Sequence of chain 2.A:
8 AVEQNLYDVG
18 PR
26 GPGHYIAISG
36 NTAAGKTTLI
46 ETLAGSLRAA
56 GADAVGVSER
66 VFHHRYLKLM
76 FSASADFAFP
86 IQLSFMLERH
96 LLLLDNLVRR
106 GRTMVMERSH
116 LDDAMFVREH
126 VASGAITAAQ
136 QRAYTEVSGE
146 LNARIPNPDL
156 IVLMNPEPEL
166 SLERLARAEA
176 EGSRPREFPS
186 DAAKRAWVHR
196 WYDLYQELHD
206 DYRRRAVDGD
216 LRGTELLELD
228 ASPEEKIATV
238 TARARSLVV

This small molecule binds to this protein.
Small molecule (SMILES): Nc1ccn([C@@H]2S[C@@](O)(CO)[C@@H](O)[C@H]2O)c(=O)n1

Binding-site contacts:
Ligand atom S1 contacts residue HIS68 of chain 2.A at 3.9 Å.
Ligand atom N3 contacts residue PHE121 of chain 2.A at 3.4 Å.
Ligand atom O2 contacts residue PHE121 of chain 2.A at 3.5 Å.
Ligand atom C7 contacts residue PHE90 of chain 2.A at 3.8 Å (hydrophobic).
Ligand atom O5 contacts residue GLN87 of chain 2.A at 3.6 Å.
Ligand atom N3 contacts residue PHE90 of chain 2.A at 3.7 Å.
Ligand atom N1 contacts residue PHE121 of chain 2.A at 3.8 Å.
Ligand atom N2 contacts residue ASP118 of chain 2.A at 2.9 Å (salt-bridge).
Ligand atom O4 contacts residue ALA38 of chain 2.A at 4.0 Å.
Ligand atom C1 contacts residue HIS68 of chain 2.A at 3.4 Å.
Ligand atom O4 contacts residue HIS68 of chain 2.A at 3.3 Å.
Ligand atom O5 contacts residue TRP196 of chain 2.A at 3.7 Å.
Ligand atom C6 contacts residue PHE90 of chain 2.A at 3.8 Å (hydrophobic).
Ligand atom C9 contacts residue GLN87 of chain 2.A at 3.8 Å.
Ligand atom O5 contacts residue MET75 of chain 2.A at 3.4 Å.
Ligand atom O1 contacts residue TRP196 of chain 2.A at 3.4 Å.
Ligand atom O5 contacts residue PHE121 of chain 2.A at 3.8 Å.
Ligand atom C6 contacts residue GLU64 of chain 2.A at 3.5 Å.
Ligand atom C8 contacts residue ARG113 of chain 2.A at 3.9 Å.
Ligand atom N2 contacts residue GLN87 of chain 2.A at 3.0 Å (h-bond).
Ligand atom C6 contacts residue ARG113 of chain 2.A at 3.5 Å.
Ligand atom C9 contacts residue PHE121 of chain 2.A at 3.5 Å (hydrophobic).
Ligand atom N2 contacts residue PHE121 of chain 2.A at 3.6 Å.
Ligand atom C9 contacts residue ASP118 of chain 2.A at 3.9 Å.
Ligand atom C5 contacts residue HIS68 of chain 2.A at 3.4 Å.
Ligand atom O3 contacts residue GLU64 of chain 2.A at 3.8 Å.
Ligand atom C9 contacts residue PHE90 of chain 2.A at 3.7 Å (hydrophobic).
Ligand atom O3 contacts residue HIS68 of chain 2.A at 2.7 Å (h-bond).
Ligand atom O4 contacts residue ARG179 of chain 2.A at 3.2 Å (salt-bridge).
Ligand atom C7 contacts residue PHE121 of chain 2.A at 3.5 Å (hydrophobic).
Ligand atom S1 contacts residue PHE90 of chain 2.A at 3.5 Å.
Ligand atom O5 contacts residue PHE76 of chain 2.A at 3.8 Å.
Ligand atom N1 contacts residue PHE90 of chain 2.A at 3.9 Å.
Ligand atom N3 contacts residue GLN87 of chain 2.A at 2.9 Å (h-bond).
Ligand atom O2 contacts residue TRP196 of chain 2.A at 3.3 Å.
Ligand atom C8 contacts residue GLU64 of chain 2.A at 3.4 Å.
Ligand atom C8 contacts residue ASP118 of chain 2.A at 4.0 Å.
Ligand atom C7 contacts residue GLN87 of chain 2.A at 3.8 Å.
Ligand atom C8 contacts residue PHE90 of chain 2.A at 3.8 Å (hydrophobic).
Ligand atom N2 contacts residue PHE90 of chain 2.A at 3.7 Å.